Sequence of chain 39.A:
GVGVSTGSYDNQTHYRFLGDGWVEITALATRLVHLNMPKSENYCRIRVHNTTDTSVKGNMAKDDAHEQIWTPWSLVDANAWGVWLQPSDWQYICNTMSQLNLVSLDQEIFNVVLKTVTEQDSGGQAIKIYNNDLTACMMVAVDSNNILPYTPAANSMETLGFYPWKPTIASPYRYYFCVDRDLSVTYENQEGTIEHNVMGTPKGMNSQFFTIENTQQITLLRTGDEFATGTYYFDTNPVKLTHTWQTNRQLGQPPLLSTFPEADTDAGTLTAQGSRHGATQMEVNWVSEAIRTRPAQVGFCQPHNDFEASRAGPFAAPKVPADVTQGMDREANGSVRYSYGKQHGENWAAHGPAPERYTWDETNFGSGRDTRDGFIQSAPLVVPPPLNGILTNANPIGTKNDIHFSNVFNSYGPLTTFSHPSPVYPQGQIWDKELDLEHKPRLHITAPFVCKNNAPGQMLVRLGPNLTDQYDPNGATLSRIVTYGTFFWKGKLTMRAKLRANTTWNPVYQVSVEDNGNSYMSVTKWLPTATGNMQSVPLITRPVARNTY

A protein and the small-molecule ligand that binds it are described below.
Small molecule (SMILES): Nc1ncnc2c1ncn2[C@H]1C[C@H](O)[C@@H](COP(=O)(O)O)O1

Binding-site contacts:
Ligand atom C5' contacts residue ASP273 of chain 39.A at 3.8 Å.
Ligand atom P contacts residue PHE272 of chain 39.A at 4.3 Å.
Ligand atom P contacts residue ASN491 of chain 39.A at 3.0 Å.
Ligand atom OP2 contacts residue ASP273 of chain 39.A at 2.4 Å.
Ligand atom C5' contacts residue ASN491 of chain 39.A at 4.0 Å.
Ligand atom P contacts residue TYR271 of chain 39.A at 4.5 Å.
Ligand atom P contacts residue ASP273 of chain 39.A at 2.8 Å.
Ligand atom OP1 contacts residue ASN491 of chain 39.A at 3.6 Å.
Ligand atom OP2 contacts residue ASN491 of chain 39.A at 1.7 Å (h-bond).
Ligand atom OP1 contacts residue PHE272 of chain 39.A at 3.4 Å.
Ligand atom O5' contacts residue ASP273 of chain 39.A at 4.1 Å.
Ligand atom O5' contacts residue ASN491 of chain 39.A at 3.5 Å (h-bond).
Ligand atom OP1 contacts residue ASP273 of chain 39.A at 3.3 Å.
Ligand atom OP1 contacts residue TYR271 of chain 39.A at 3.1 Å (h-bond).